Sequence of chain 1.A:
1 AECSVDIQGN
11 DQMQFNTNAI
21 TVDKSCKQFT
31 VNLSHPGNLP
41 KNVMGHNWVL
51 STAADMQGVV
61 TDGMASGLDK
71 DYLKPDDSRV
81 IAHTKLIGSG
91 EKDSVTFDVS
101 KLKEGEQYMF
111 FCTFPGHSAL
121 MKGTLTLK

The protein below binds the small molecule below.
Small molecule (SMILES): c1ccn2->[Os+2]3(n4ccnc4)(<-n4ccccc4-c2c1)<-n1ccccc1-c1ccccn->31

Binding-site contacts:
Ligand atom ND1 contacts residue DOS1 of chain 1.D at 0.7 Å (h-bond).
Ligand atom C12 contacts residue DOS1 of chain 1.D at 0.6 Å.
Ligand atom N26 contacts residue HIS83 of chain 1.A at 2.5 Å (h-bond).
Ligand atom OS contacts residue DOS1 of chain 1.D at 1.0 Å.
Ligand atom C5 contacts residue DOS1 of chain 1.D at 0.9 Å.
Ligand atom C32 contacts residue DOS1 of chain 1.D at 1.4 Å.
Ligand atom N2 contacts residue DOS1 of chain 1.D at 0.9 Å.
Ligand atom C10 contacts residue DOS1 of chain 1.D at 0.7 Å.
Ligand atom N26 contacts residue DOS1 of chain 1.D at 0.4 Å (h-bond).
Ligand atom C6 contacts residue DOS1 of chain 1.D at 0.8 Å.
Ligand atom C36 contacts residue HIS83 of chain 1.A at 3.0 Å.
Ligand atom C9 contacts residue DOS1 of chain 1.D at 0.8 Å.
Ligand atom C34 contacts residue DOS1 of chain 1.D at 0.4 Å.
Ligand atom CE1 contacts residue DOS1 of chain 1.D at 1.1 Å.
Ligand atom C3 contacts residue DOS1 of chain 1.D at 0.8 Å.
Ligand atom N37 contacts residue HIS83 of chain 1.A at 2.2 Å (h-bond).
Ligand atom C29 contacts residue DOS1 of chain 1.D at 0.5 Å.
Ligand atom CE1 contacts residue HIS83 of chain 1.A at 3.5 Å.
Ligand atom C27 contacts residue DOS1 of chain 1.D at 0.3 Å.
Ligand atom C30 contacts residue DOS1 of chain 1.D at 0.8 Å.
Ligand atom C8 contacts residue DOS1 of chain 1.D at 0.8 Å.
Ligand atom NE2 contacts residue DOS1 of chain 1.D at 0.5 Å.
Ligand atom C7 contacts residue DOS1 of chain 1.D at 0.7 Å.
Ligand atom C11 contacts residue DOS1 of chain 1.D at 0.9 Å.
Ligand atom C4 contacts residue DOS1 of chain 1.D at 1.0 Å.
Ligand atom OS contacts residue HIS83 of chain 1.A at 2.0 Å.
Ligand atom CG contacts residue DOS1 of chain 1.D at 0.7 Å.
Ligand atom C33 contacts residue DOS1 of chain 1.D at 0.8 Å.
Ligand atom C36 contacts residue DOS1 of chain 1.D at 0.6 Å.
Ligand atom N13 contacts residue DOS1 of chain 1.D at 0.9 Å.
Ligand atom C31 contacts residue HIS83 of chain 1.A at 2.9 Å.
Ligand atom C35 contacts residue DOS1 of chain 1.D at 1.1 Å.
Ligand atom CD2 contacts residue DOS1 of chain 1.D at 0.5 Å.
Ligand atom C34 contacts residue LYS74 of chain 1.A at 3.3 Å.
Ligand atom N37 contacts residue DOS1 of chain 1.D at 0.9 Å (h-bond).
Ligand atom C31 contacts residue DOS1 of chain 1.D at 0.8 Å.
Ligand atom C27 contacts residue HIS83 of chain 1.A at 3.2 Å.
Ligand atom ND1 contacts residue HIS83 of chain 1.A at 3.1 Å (h-bond).
Ligand atom C32 contacts residue HIS83 of chain 1.A at 2.7 Å.
Ligand atom C28 contacts residue DOS1 of chain 1.D at 0.3 Å.